A protein and the small-molecule ligand that binds it are described below.
Small molecule (SMILES): CC(=O)N[C@H]1[C@H](O[C@H]2[C@H](O)[C@@H](NC(C)=O)CO[C@@H]2CO)O[C@H](CO)[C@@H](O[C@@H]2O[C@H](CO)[C@@H](O)[C@H](O)[C@@H]2O)[C@@H]1O

Sequence of chain 1.B:
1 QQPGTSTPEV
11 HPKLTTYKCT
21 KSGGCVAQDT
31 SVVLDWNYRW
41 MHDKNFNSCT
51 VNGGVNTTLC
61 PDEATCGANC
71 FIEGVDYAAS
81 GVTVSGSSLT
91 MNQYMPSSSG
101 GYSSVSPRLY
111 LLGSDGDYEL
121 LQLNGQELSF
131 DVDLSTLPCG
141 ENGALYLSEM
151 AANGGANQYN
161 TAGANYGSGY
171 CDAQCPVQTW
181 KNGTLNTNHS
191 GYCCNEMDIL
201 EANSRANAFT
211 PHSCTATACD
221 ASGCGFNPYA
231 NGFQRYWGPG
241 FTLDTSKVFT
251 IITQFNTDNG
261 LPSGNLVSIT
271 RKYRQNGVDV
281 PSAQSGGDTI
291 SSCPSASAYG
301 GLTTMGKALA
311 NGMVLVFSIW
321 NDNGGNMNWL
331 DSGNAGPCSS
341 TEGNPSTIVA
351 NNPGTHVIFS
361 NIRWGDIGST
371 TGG

Binding-site contacts:
Ligand atom C6 contacts residue GLY155 of chain 1.B at 4.2 Å.
Ligand atom C4 contacts residue ASN182 of chain 1.B at 4.1 Å.
Ligand atom O7 contacts residue TYR192 of chain 1.B at 4.5 Å.
Ligand atom O5 contacts residue ASN182 of chain 1.B at 2.2 Å (h-bond).
Ligand atom C5 contacts residue ASN153 of chain 1.B at 4.1 Å.
Ligand atom O6 contacts residue ALA156 of chain 1.B at 3.5 Å (h-bond).
Ligand atom C6 contacts residue ALA156 of chain 1.B at 3.5 Å (hydrophobic).
Ligand atom O7 contacts residue ASN182 of chain 1.B at 3.4 Å (h-bond).
Ligand atom O7 contacts residue ASN153 of chain 1.B at 3.6 Å (h-bond).
Ligand atom C8 contacts residue TYR192 of chain 1.B at 4.0 Å (hydrophobic).
Ligand atom C6 contacts residue ASN153 of chain 1.B at 3.8 Å.
Ligand atom N2 contacts residue ASN182 of chain 1.B at 2.9 Å (h-bond).
Ligand atom C1 contacts residue GLY155 of chain 1.B at 4.0 Å.
Ligand atom C3 contacts residue ASN182 of chain 1.B at 3.7 Å.
Ligand atom C6 contacts residue ASN182 of chain 1.B at 4.5 Å.
Ligand atom C5 contacts residue GLY155 of chain 1.B at 4.2 Å.
Ligand atom O5 contacts residue GLY155 of chain 1.B at 3.8 Å.
Ligand atom C5 contacts residue ASN182 of chain 1.B at 3.5 Å.
Ligand atom C7 contacts residue TYR192 of chain 1.B at 4.1 Å (hydrophobic).
Ligand atom C2 contacts residue ASN182 of chain 1.B at 2.4 Å.
Ligand atom N2 contacts residue ALA151 of chain 1.B at 4.5 Å.
Ligand atom C1 contacts residue ASN182 of chain 1.B at 1.4 Å.
Ligand atom C7 contacts residue ASN153 of chain 1.B at 4.3 Å.
Ligand atom C7 contacts residue ASN182 of chain 1.B at 3.4 Å.
Ligand atom N2 contacts residue TYR192 of chain 1.B at 4.3 Å.
Ligand atom C1 contacts residue ALA151 of chain 1.B at 3.9 Å (hydrophobic).
Ligand atom O6 contacts residue GLY155 of chain 1.B at 3.8 Å.
Ligand atom O6 contacts residue ASN157 of chain 1.B at 3.9 Å.